Sequence of chain 14.A:
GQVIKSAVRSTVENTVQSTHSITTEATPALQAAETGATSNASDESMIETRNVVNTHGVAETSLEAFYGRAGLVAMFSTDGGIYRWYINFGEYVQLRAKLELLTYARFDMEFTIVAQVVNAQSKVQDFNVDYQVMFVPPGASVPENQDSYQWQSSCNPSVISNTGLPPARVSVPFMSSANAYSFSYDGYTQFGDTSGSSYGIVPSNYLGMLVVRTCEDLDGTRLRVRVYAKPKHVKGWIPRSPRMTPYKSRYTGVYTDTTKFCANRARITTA

Sequence of chain 14.C:
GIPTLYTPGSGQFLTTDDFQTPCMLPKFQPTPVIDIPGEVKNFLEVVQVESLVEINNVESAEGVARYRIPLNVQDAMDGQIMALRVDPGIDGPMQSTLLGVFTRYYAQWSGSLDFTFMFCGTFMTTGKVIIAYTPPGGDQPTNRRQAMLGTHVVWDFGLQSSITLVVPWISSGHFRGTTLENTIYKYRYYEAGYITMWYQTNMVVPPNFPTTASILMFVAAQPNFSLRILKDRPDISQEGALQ

Binding-site contacts:
Ligand atom N contacts residue GLY1 of chain 14.P at 2.9 Å (h-bond).
Ligand atom O contacts residue ARG233 of chain 14.C at 4.1 Å.
Ligand atom CA contacts residue ASP235 of chain 14.C at 4.0 Å.
Ligand atom SG contacts residue MET247 of chain 14.A at 3.4 Å.
Ligand atom CB contacts residue GLY1 of chain 14.P at 3.7 Å.
Ligand atom O contacts residue GLY1 of chain 14.P at 2.2 Å (h-bond).
Ligand atom C contacts residue ASP235 of chain 14.C at 4.3 Å.
Ligand atom SG contacts residue THR248 of chain 14.A at 3.2 Å (h-bond).
Ligand atom N contacts residue PRO249 of chain 14.A at 3.5 Å.
Ligand atom N contacts residue MET247 of chain 14.A at 3.8 Å.
Ligand atom SG contacts residue PRO249 of chain 14.A at 3.6 Å.
Ligand atom CA contacts residue GLY1 of chain 14.P at 2.4 Å.
Ligand atom C contacts residue MET247 of chain 14.A at 3.7 Å (hydrophobic).
Ligand atom CB contacts residue THR248 of chain 14.A at 4.5 Å.
Ligand atom SG contacts residue ASP235 of chain 14.C at 3.7 Å.
Ligand atom SG contacts residue GLY1 of chain 14.P at 4.4 Å.
Ligand atom SG contacts residue ILE236 of chain 14.C at 4.3 Å.
Ligand atom N contacts residue THR248 of chain 14.A at 4.1 Å.
Ligand atom O contacts residue MET247 of chain 14.A at 3.8 Å.
Ligand atom C contacts residue GLY1 of chain 14.P at 1.3 Å.
Ligand atom CB contacts residue PRO249 of chain 14.A at 4.3 Å (hydrophobic).
Ligand atom O contacts residue ASP235 of chain 14.C at 3.4 Å.
Ligand atom CB contacts residue ASP235 of chain 14.C at 2.8 Å.
Ligand atom CA contacts residue MET247 of chain 14.A at 4.2 Å (hydrophobic).

The protein below binds the small molecule below.
Small molecule (SMILES): N[C@@H](CS)C(=O)O